Binding-site contacts:
Ligand atom C3 contacts residue ASN631 of chain 1.A at 3.8 Å.
Ligand atom O5 contacts residue ASN631 of chain 1.A at 2.3 Å (h-bond).
Ligand atom N2 contacts residue ASN631 of chain 1.A at 3.0 Å (h-bond).
Ligand atom C4 contacts residue ASN631 of chain 1.A at 4.2 Å.
Ligand atom C5 contacts residue ASN631 of chain 1.A at 3.7 Å.
Ligand atom O7 contacts residue ASN631 of chain 1.A at 3.0 Å (h-bond).
Ligand atom C1 contacts residue ASN631 of chain 1.A at 1.4 Å.
Ligand atom C7 contacts residue ASN631 of chain 1.A at 3.2 Å.
Ligand atom C2 contacts residue ASN631 of chain 1.A at 2.5 Å.
Ligand atom C8 contacts residue HIS629 of chain 1.A at 3.7 Å.

Sequence of chain 1.A:
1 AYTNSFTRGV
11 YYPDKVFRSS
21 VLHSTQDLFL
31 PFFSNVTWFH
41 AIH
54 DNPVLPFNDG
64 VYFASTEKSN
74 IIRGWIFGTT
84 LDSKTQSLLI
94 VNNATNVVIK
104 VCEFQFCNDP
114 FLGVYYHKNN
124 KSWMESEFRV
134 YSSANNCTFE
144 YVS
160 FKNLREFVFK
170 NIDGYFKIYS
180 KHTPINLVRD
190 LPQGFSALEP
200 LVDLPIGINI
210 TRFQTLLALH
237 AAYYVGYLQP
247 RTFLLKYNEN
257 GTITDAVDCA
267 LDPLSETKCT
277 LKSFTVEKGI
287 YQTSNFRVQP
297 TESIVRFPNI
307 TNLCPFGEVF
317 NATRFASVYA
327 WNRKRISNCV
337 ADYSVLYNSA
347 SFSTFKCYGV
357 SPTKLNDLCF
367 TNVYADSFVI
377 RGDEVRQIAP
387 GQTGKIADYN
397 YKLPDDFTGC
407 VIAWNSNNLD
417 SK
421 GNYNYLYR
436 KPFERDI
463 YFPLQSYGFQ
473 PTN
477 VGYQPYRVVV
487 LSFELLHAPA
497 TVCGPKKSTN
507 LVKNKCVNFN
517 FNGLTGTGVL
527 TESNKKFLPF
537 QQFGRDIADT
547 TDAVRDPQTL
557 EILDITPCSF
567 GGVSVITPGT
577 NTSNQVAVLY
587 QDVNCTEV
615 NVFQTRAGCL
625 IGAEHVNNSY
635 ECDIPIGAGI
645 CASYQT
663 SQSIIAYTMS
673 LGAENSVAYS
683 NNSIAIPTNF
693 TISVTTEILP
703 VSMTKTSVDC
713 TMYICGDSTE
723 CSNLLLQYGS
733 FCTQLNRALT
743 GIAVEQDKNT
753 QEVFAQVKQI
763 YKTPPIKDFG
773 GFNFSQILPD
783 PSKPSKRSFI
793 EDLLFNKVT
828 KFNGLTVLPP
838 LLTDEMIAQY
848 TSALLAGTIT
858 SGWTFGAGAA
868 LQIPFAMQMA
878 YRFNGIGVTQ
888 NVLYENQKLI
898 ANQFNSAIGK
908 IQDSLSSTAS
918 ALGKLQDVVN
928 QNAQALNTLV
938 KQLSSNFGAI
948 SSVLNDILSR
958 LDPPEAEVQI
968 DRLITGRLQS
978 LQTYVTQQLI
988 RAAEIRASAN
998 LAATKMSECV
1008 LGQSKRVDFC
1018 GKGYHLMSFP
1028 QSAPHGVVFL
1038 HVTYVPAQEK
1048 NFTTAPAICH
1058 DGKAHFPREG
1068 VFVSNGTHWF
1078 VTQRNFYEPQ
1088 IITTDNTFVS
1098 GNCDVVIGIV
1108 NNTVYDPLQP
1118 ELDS

The small molecule below binds the protein below.
Small molecule (SMILES): CC(=O)N[C@@H]1[C@@H](O)[C@H](O)[C@@H](CO)O[C@H]1O